Sequence of chain 1.A:
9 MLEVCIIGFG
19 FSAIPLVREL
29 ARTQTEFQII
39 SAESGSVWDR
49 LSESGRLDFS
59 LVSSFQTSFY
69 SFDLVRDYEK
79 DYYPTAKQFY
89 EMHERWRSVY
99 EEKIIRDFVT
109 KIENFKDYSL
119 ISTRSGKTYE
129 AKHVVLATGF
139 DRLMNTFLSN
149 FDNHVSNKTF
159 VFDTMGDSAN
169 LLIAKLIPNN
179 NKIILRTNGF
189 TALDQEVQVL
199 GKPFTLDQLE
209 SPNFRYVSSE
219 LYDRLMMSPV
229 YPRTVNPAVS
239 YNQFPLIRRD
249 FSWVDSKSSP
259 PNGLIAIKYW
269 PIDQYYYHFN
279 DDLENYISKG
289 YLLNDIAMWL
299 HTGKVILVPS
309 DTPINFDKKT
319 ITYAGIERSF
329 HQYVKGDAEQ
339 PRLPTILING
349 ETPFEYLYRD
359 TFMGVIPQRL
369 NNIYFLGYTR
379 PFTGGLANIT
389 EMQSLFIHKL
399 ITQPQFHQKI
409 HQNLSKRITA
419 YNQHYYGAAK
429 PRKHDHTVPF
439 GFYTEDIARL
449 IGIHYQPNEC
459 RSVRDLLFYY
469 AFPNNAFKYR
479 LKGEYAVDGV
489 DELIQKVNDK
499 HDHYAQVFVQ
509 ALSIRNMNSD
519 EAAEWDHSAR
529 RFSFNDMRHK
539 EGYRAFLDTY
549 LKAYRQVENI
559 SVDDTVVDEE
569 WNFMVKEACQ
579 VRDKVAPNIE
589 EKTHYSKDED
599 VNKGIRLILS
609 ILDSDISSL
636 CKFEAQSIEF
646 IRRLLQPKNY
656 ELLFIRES

Binding-site contacts:
Ligand atom C09 contacts residue LEU204 of chain 1.A at 3.5 Å (hydrophobic).
Ligand atom C10 contacts residue LEU204 of chain 1.A at 3.7 Å (hydrophobic).
Ligand atom C03 contacts residue PHE532 of chain 1.A at 4.1 Å (hydrophobic).
Ligand atom C09 contacts residue GLU208 of chain 1.A at 3.8 Å.
Ligand atom C11 contacts residue THR381 of chain 1.A at 4.0 Å.
Ligand atom C14 contacts residue GLN508 of chain 1.A at 3.7 Å.
Ligand atom N01 contacts residue MET224 of chain 1.A at 4.0 Å.
Ligand atom C05 contacts residue PHE532 of chain 1.A at 3.6 Å (hydrophobic).
Ligand atom BR13 contacts residue LEU191 of chain 1.A at 4.1 Å.
Ligand atom N01 contacts residue GLN508 of chain 1.A at 2.9 Å (h-bond).
Ligand atom N01 contacts residue LEU223 of chain 1.A at 2.9 Å (h-bond).
Ligand atom BR13 contacts residue PHE380 of chain 1.A at 3.9 Å.
Ligand atom C11 contacts residue LEU191 of chain 1.A at 3.8 Å (hydrophobic).
Ligand atom C08 contacts residue PHE532 of chain 1.A at 3.5 Å (hydrophobic).
Ligand atom C11 contacts residue MET224 of chain 1.A at 3.8 Å (hydrophobic).
Ligand atom C07 contacts residue MET224 of chain 1.A at 3.5 Å (hydrophobic).
Ligand atom C05 contacts residue MET224 of chain 1.A at 3.8 Å (hydrophobic).
Ligand atom C04 contacts residue PHE532 of chain 1.A at 3.5 Å (hydrophobic).
Ligand atom C05 contacts residue LEU223 of chain 1.A at 3.7 Å (hydrophobic).
Ligand atom C09 contacts residue PHE532 of chain 1.A at 3.6 Å (hydrophobic).
Ligand atom C03 contacts residue LEU207 of chain 1.A at 3.2 Å (hydrophobic).
Ligand atom C14 contacts residue SER531 of chain 1.A at 3.9 Å.
Ligand atom O16 contacts residue LYS595 of chain 1.A at 3.7 Å.
Ligand atom BR13 contacts residue MET224 of chain 1.A at 3.4 Å.
Ligand atom C11 contacts residue PHE380 of chain 1.A at 4.0 Å (hydrophobic).
Ligand atom O16 contacts residue SER531 of chain 1.A at 2.6 Å (h-bond).
Ligand atom C10 contacts residue GLU208 of chain 1.A at 3.5 Å.
Ligand atom C12 contacts residue MET224 of chain 1.A at 3.5 Å (hydrophobic).
Ligand atom C02 contacts residue GLN508 of chain 1.A at 3.3 Å.
Ligand atom C04 contacts residue MET224 of chain 1.A at 3.9 Å (hydrophobic).
Ligand atom BR13 contacts residue VAL228 of chain 1.A at 3.6 Å.
Ligand atom N06 contacts residue PHE532 of chain 1.A at 3.8 Å.
Ligand atom C08 contacts residue MET224 of chain 1.A at 3.9 Å (hydrophobic).
Ligand atom N06 contacts residue MET224 of chain 1.A at 2.9 Å (h-bond).
Ligand atom C07 contacts residue PHE532 of chain 1.A at 3.6 Å (hydrophobic).
Ligand atom C04 contacts residue LEU207 of chain 1.A at 4.0 Å (hydrophobic).
Ligand atom O15 contacts residue LEU223 of chain 1.A at 3.4 Å (h-bond).
Ligand atom C02 contacts residue LEU207 of chain 1.A at 3.3 Å (hydrophobic).
Ligand atom N01 contacts residue LEU207 of chain 1.A at 3.2 Å (h-bond).
Ligand atom O15 contacts residue GLN508 of chain 1.A at 2.9 Å (h-bond).

This protein binds this small molecule.
Small molecule (SMILES): N[C@@H](Cc1c[nH]c2c(Br)cccc12)C(=O)O